Binding-site contacts:
Ligand atom C6 contacts residue PHE201 of chain 1.C at 4.0 Å (hydrophobic).
Ligand atom N4 contacts residue ASP150 of chain 1.C at 3.3 Å (salt-bridge).
Ligand atom C8 contacts residue ILE116 of chain 1.C at 3.7 Å (hydrophobic).
Ligand atom C16 contacts residue ASP150 of chain 1.C at 3.4 Å.
Ligand atom N4 contacts residue TYR179 of chain 1.C at 3.8 Å.
Ligand atom C8 contacts residue SER151 of chain 1.C at 3.5 Å.
Ligand atom N1 contacts residue PRO168 of chain 1.C at 3.6 Å.
Ligand atom C1 contacts residue GLY29 of chain 1.C at 4.0 Å.
Ligand atom C contacts residue GLY29 of chain 1.C at 3.4 Å.
Ligand atom O3 contacts residue SER63 of chain 1.C at 3.5 Å.
Ligand atom C11 contacts residue ASP150 of chain 1.C at 4.0 Å.
Ligand atom C10 contacts residue LEU197 of chain 1.C at 3.9 Å (hydrophobic).
Ligand atom C11 contacts residue TYR179 of chain 1.C at 3.8 Å (hydrophobic).
Ligand atom N2 contacts residue ILE116 of chain 1.C at 3.5 Å (h-bond).
Ligand atom O1 contacts residue ILE116 of chain 1.C at 3.3 Å.
Ligand atom C5 contacts residue PRO168 of chain 1.C at 3.5 Å (hydrophobic).
Ligand atom C8 contacts residue ILE62 of chain 1.C at 3.8 Å (hydrophobic).
Ligand atom N2 contacts residue ILE62 of chain 1.C at 3.8 Å.
Ligand atom N2 contacts residue ASP115 of chain 1.C at 3.8 Å.
Ligand atom O2 contacts residue PRO168 of chain 1.C at 3.2 Å.
Ligand atom O contacts residue GLY65 of chain 1.C at 3.6 Å.
Ligand atom C3 contacts residue ASN166 of chain 1.C at 4.0 Å.
Ligand atom N3 contacts residue ASP150 of chain 1.C at 3.8 Å.
Ligand atom C7 contacts residue ILE116 of chain 1.C at 3.6 Å (hydrophobic).
Ligand atom O3 contacts residue PRO168 of chain 1.C at 3.8 Å.
Ligand atom N3 contacts residue SER151 of chain 1.C at 3.0 Å (h-bond).
Ligand atom C contacts residue ASP115 of chain 1.C at 4.0 Å.
Ligand atom C1 contacts residue ASP115 of chain 1.C at 3.7 Å.
Ligand atom O1 contacts residue ASP115 of chain 1.C at 2.9 Å (salt-bridge).
Ligand atom N contacts residue ILE116 of chain 1.C at 3.7 Å.
Ligand atom C8 contacts residue CYS149 of chain 1.C at 3.9 Å (hydrophobic).
Ligand atom C6 contacts residue ILE116 of chain 1.C at 4.0 Å (hydrophobic).
Ligand atom O contacts residue ASP115 of chain 1.C at 3.0 Å (salt-bridge).
Ligand atom N4 contacts residue PHE201 of chain 1.C at 3.9 Å.
Ligand atom C3 contacts residue PRO168 of chain 1.C at 4.0 Å (hydrophobic).
Ligand atom C10 contacts residue TYR179 of chain 1.C at 3.5 Å (hydrophobic).
Ligand atom C4 contacts residue ASP115 of chain 1.C at 3.5 Å.
Ligand atom O2 contacts residue GLY29 of chain 1.C at 3.5 Å (h-bond).
Ligand atom C15 contacts residue ASP150 of chain 1.C at 4.0 Å.
Ligand atom C9 contacts residue PHE201 of chain 1.C at 3.8 Å (hydrophobic).

Sequence of chain 1.C:
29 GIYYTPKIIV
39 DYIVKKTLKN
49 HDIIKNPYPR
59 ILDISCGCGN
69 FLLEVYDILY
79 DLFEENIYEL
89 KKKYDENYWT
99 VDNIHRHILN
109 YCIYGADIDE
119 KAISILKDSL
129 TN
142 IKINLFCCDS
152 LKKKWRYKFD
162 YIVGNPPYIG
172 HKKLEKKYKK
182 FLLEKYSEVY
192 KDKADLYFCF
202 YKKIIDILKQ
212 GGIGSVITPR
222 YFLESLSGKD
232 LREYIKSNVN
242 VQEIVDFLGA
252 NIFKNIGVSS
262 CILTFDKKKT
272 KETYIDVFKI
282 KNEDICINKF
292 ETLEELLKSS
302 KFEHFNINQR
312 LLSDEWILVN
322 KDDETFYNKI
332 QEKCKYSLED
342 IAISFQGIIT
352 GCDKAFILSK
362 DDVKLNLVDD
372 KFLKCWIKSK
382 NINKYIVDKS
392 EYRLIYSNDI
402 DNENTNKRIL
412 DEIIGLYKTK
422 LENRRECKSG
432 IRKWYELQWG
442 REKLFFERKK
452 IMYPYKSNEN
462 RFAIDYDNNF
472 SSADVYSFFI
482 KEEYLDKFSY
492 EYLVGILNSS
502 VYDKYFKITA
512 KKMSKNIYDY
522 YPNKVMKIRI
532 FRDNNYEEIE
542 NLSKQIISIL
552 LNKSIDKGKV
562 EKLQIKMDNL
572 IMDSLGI

The protein below binds the small molecule below.
Small molecule (SMILES): OC[C@H]1O[C@@H](n2cnc3c(NCc4ccccc4)ncnc32)[C@H](O)[C@@H]1O